A protein and the small-molecule ligand that binds it are described below.
Small molecule (SMILES): CC(=O)N[C@H]1[C@H](O[C@H]2[C@H](O)[C@@H](NC(C)=O)CO[C@@H]2CO)O[C@H](CO)[C@@H](O)[C@@H]1O

Sequence of chain 1.A:
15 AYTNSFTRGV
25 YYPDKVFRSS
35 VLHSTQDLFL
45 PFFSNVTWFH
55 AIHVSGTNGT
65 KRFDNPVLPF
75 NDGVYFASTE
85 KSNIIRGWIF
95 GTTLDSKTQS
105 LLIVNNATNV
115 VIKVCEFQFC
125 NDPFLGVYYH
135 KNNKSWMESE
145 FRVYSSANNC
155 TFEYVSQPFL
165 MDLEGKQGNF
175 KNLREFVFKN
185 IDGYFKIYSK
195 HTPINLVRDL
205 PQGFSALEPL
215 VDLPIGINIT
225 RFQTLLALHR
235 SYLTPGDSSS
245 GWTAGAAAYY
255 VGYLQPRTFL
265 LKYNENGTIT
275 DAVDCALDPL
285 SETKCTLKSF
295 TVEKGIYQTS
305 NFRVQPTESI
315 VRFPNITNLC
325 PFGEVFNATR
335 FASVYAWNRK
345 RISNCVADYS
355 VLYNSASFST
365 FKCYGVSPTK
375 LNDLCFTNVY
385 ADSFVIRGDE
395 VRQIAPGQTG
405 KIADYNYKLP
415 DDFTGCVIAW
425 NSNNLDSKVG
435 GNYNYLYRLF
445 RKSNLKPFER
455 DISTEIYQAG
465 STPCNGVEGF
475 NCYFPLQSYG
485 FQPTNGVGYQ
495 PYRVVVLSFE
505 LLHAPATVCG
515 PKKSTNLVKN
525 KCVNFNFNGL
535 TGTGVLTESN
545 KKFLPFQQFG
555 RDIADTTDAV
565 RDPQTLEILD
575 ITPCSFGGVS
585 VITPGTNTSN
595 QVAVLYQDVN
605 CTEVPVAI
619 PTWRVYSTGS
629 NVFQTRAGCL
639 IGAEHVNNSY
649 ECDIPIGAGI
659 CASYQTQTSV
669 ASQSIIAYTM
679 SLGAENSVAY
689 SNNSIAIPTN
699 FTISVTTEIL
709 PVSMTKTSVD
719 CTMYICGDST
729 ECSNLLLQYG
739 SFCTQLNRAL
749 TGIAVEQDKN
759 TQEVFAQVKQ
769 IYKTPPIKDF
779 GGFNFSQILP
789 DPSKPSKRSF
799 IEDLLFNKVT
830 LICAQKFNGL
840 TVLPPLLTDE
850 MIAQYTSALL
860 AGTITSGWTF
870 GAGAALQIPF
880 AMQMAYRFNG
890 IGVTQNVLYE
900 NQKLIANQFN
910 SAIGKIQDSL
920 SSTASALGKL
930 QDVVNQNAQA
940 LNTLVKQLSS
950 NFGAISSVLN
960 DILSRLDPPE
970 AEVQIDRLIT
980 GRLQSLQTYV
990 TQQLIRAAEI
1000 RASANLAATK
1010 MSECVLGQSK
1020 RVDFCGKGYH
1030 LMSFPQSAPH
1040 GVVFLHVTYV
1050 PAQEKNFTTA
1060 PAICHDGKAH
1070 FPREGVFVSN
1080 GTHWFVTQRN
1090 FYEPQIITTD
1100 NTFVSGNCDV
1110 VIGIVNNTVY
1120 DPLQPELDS

Binding-site contacts:
Ligand atom C7 contacts residue ASN782 of chain 1.A at 3.2 Å.
Ligand atom C6 contacts residue SER784 of chain 1.A at 4.4 Å.
Ligand atom C4 contacts residue ASN782 of chain 1.A at 4.2 Å.
Ligand atom C2 contacts residue ASN782 of chain 1.A at 2.5 Å.
Ligand atom C8 contacts residue ASN782 of chain 1.A at 3.8 Å.
Ligand atom O7 contacts residue ASN782 of chain 1.A at 3.3 Å.
Ligand atom N2 contacts residue ASN782 of chain 1.A at 3.0 Å (h-bond).
Ligand atom C3 contacts residue ASN782 of chain 1.A at 3.8 Å.
Ligand atom C5 contacts residue SER784 of chain 1.A at 4.3 Å.
Ligand atom C5 contacts residue ASN782 of chain 1.A at 3.6 Å.
Ligand atom O6 contacts residue GLN785 of chain 1.A at 4.3 Å.
Ligand atom C1 contacts residue ASN782 of chain 1.A at 1.4 Å.
Ligand atom O7 contacts residue LYS776 of chain 1.A at 3.9 Å.
Ligand atom O5 contacts residue ASN782 of chain 1.A at 2.3 Å (h-bond).